The small molecule below binds the protein below.
Small molecule (SMILES): c1ccc(-c2ccncn2)cc1

Sequence of chain 1.B:
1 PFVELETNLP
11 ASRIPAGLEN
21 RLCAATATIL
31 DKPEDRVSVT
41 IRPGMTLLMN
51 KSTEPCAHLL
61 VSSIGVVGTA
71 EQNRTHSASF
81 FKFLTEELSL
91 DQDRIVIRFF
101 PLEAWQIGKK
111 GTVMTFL

Binding-site contacts:
Ligand atom N3 contacts residue PRO1 of chain 1.B at 2.4 Å (h-bond).
Ligand atom C6 contacts residue ARG36 of chain 1.B at 3.7 Å.
Ligand atom C12 contacts residue ARG36 of chain 1.B at 3.2 Å.
Ligand atom C9 contacts residue ARG36 of chain 1.B at 3.3 Å.
Ligand atom N3 contacts residue ILE107 of chain 1.B at 4.3 Å.
Ligand atom N1 contacts residue ARG36 of chain 1.B at 4.1 Å.
Ligand atom C8 contacts residue MET114 of chain 1.B at 3.3 Å (hydrophobic).
Ligand atom C12 contacts residue PRO33 of chain 1.B at 4.0 Å (hydrophobic).
Ligand atom C2 contacts residue ILE107 of chain 1.B at 3.7 Å (hydrophobic).
Ligand atom C8 contacts residue ARG36 of chain 1.B at 3.7 Å.
Ligand atom C8 contacts residue LYS109 of chain 1.B at 3.3 Å.
Ligand atom N3 contacts residue PHE2 of chain 1.B at 3.4 Å.
Ligand atom C5 contacts residue ARG36 of chain 1.B at 3.3 Å.
Ligand atom C6 contacts residue MET114 of chain 1.B at 4.4 Å (hydrophobic).
Ligand atom C10 contacts residue ARG36 of chain 1.B at 3.4 Å.
Ligand atom C6 contacts residue LYS109 of chain 1.B at 4.0 Å.
Ligand atom C11 contacts residue ARG36 of chain 1.B at 3.3 Å.
Ligand atom C4 contacts residue PRO1 of chain 1.B at 1.4 Å (hydrophobic).
Ligand atom C2 contacts residue LYS109 of chain 1.B at 4.2 Å.
Ligand atom C7 contacts residue MET114 of chain 1.B at 4.1 Å (hydrophobic).
Ligand atom N1 contacts residue ILE107 of chain 1.B at 4.2 Å.
Ligand atom C9 contacts residue MET114 of chain 1.B at 3.8 Å (hydrophobic).
Ligand atom N3 contacts residue ARG36 of chain 1.B at 3.7 Å.
Ligand atom C11 contacts residue PRO33 of chain 1.B at 3.6 Å (hydrophobic).
Ligand atom C5 contacts residue PRO1 of chain 1.B at 2.4 Å (hydrophobic).
Ligand atom C2 contacts residue PHE2 of chain 1.B at 3.5 Å (hydrophobic).
Ligand atom C2 contacts residue PRO1 of chain 1.B at 3.6 Å (hydrophobic).
Ligand atom N1 contacts residue LYS109 of chain 1.B at 3.6 Å (salt-bridge).
Ligand atom C2 contacts residue ARG36 of chain 1.B at 4.1 Å.
Ligand atom N1 contacts residue MET114 of chain 1.B at 3.8 Å.
Ligand atom C7 contacts residue ARG36 of chain 1.B at 3.3 Å.
Ligand atom C4 contacts residue ARG36 of chain 1.B at 3.3 Å.
Ligand atom C9 contacts residue LYS109 of chain 1.B at 4.1 Å.
Ligand atom C7 contacts residue LYS109 of chain 1.B at 4.0 Å.
Ligand atom C6 contacts residue PRO1 of chain 1.B at 3.7 Å (hydrophobic).
Ligand atom N1 contacts residue PRO1 of chain 1.B at 4.1 Å.